Sequence of chain 1.C:
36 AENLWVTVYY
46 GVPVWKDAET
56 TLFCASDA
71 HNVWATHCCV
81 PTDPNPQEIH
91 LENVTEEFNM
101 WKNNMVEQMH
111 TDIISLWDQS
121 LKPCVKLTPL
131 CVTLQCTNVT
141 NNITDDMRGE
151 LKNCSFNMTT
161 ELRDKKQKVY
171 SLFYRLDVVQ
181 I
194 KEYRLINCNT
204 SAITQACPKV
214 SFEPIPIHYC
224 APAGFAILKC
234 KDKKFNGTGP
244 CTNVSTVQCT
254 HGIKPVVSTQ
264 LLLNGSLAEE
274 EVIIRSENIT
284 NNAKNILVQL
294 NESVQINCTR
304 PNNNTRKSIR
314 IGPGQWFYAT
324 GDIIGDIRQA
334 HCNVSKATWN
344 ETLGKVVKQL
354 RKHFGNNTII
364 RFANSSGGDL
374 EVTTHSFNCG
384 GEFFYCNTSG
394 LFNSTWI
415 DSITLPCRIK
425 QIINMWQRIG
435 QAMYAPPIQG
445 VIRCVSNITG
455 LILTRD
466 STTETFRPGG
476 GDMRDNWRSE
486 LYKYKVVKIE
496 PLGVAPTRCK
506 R

Binding-site contacts:
Ligand atom N2 contacts residue SER338 of chain 1.C at 4.2 Å.
Ligand atom C8 contacts residue SER416 of chain 1.C at 4.0 Å.
Ligand atom C1 contacts residue ASN300 of chain 1.C at 1.5 Å.
Ligand atom C6 contacts residue ARG447 of chain 1.C at 4.0 Å.
Ligand atom N2 contacts residue ASN300 of chain 1.C at 2.9 Å (h-bond).
Ligand atom O5 contacts residue GLN298 of chain 1.C at 4.4 Å.
Ligand atom O5 contacts residue ARG447 of chain 1.C at 3.7 Å.
Ligand atom C4 contacts residue ASN300 of chain 1.C at 4.3 Å.
Ligand atom C7 contacts residue SER338 of chain 1.C at 4.1 Å.
Ligand atom O5 contacts residue ASN300 of chain 1.C at 2.4 Å (h-bond).
Ligand atom C8 contacts residue VAL337 of chain 1.C at 3.6 Å (hydrophobic).
Ligand atom C1 contacts residue GLN298 of chain 1.C at 4.0 Å.
Ligand atom O6 contacts residue ARG447 of chain 1.C at 3.1 Å (salt-bridge).
Ligand atom O7 contacts residue ASN300 of chain 1.C at 3.6 Å (h-bond).
Ligand atom C7 contacts residue ASN336 of chain 1.C at 4.3 Å.
Ligand atom O7 contacts residue ASN336 of chain 1.C at 4.0 Å.
Ligand atom C3 contacts residue ASN300 of chain 1.C at 3.9 Å.
Ligand atom C5 contacts residue GLN298 of chain 1.C at 4.1 Å.
Ligand atom C5 contacts residue ASN300 of chain 1.C at 3.8 Å.
Ligand atom C3 contacts residue GLN298 of chain 1.C at 4.3 Å.
Ligand atom C7 contacts residue ASN300 of chain 1.C at 3.4 Å.
Ligand atom C2 contacts residue ASN300 of chain 1.C at 2.5 Å.
Ligand atom C8 contacts residue ASN336 of chain 1.C at 3.6 Å.
Ligand atom C8 contacts residue SER338 of chain 1.C at 3.3 Å.

A small-molecule ligand and the protein it binds are described below.
Small molecule (SMILES): CC(=O)N[C@@H]1[C@@H](O)[C@H](O)[C@@H](CO)O[C@H]1O